A protein and the small-molecule ligand that binds it are described below.
Small molecule (SMILES): CC(=O)N[C@@H](CCCc1ccccc1)C(=O)N[C@H]1CCCNC(=O)[C@@H](NC(=O)CCN)CNC(=O)[C@H](CO)NC(=O)[C@H](CC(C)C)NC(=O)[C@H](CC2=c3ccccc3=NC2)NC(=O)[C@H](CCC(=O)O)NC(=O)[C@H](Cc2ccccc2)NC(=O)[C@H](Cc2ccc(O)cc2)NC(=O)[C@H](CCC(=O)O)NC(=O)[C@H](CC(C)C)NC1=O

Binding-site contacts:
Ligand atom CD2 contacts residue ILE56 of chain 3.B at 3.6 Å (hydrophobic).
Ligand atom CD1 contacts residue HIS28 of chain 3.A at 3.4 Å.
Ligand atom CG contacts residue HIS28 of chain 3.A at 3.5 Å.
Ligand atom CZ3 contacts residue GLN42 of chain 3.B at 3.9 Å.
Ligand atom CZ2 contacts residue ASP19 of chain 3.B at 3.7 Å.
Ligand atom CE1 contacts residue HIS28 of chain 3.A at 3.6 Å.
Ligand atom CA contacts residue GLN42 of chain 3.B at 3.4 Å.
Ligand atom CD2 contacts residue TRP21 of chain 3.B at 3.5 Å (hydrophobic).
Ligand atom O contacts residue THR49 of chain 3.B at 3.9 Å.
Ligand atom CE2 contacts residue ASP19 of chain 3.B at 3.7 Å.
Ligand atom OH contacts residue THR315 of chain 3.A at 3.1 Å (h-bond).
Ligand atom CE1 contacts residue ILE18 of chain 3.B at 3.8 Å (hydrophobic).
Ligand atom CI contacts residue ASN53 of chain 3.B at 3.7 Å.
Ligand atom O contacts residue ASN53 of chain 3.B at 3.8 Å.
Ligand atom CZ contacts residue HIS28 of chain 3.A at 3.7 Å.
Ligand atom CD1 contacts residue GLY20 of chain 3.B at 3.6 Å.
Ligand atom NE1 contacts residue ASP19 of chain 3.B at 3.0 Å (salt-bridge).
Ligand atom CZ3 contacts residue GLN38 of chain 3.B at 3.6 Å.
Ligand atom CZ contacts residue GLY20 of chain 3.B at 3.5 Å.
Ligand atom CZ contacts residue THR315 of chain 3.A at 3.8 Å.
Ligand atom CE2 contacts residue THR315 of chain 3.A at 3.7 Å.
Ligand atom CG contacts residue GLN38 of chain 3.B at 3.8 Å.
Ligand atom CB contacts residue THR49 of chain 3.B at 3.8 Å.
Ligand atom CD2 contacts residue HIS28 of chain 3.A at 3.8 Å.
Ligand atom CH2 contacts residue THR41 of chain 3.B at 3.7 Å.
Ligand atom CD2 contacts residue GLN42 of chain 3.B at 3.3 Å.
Ligand atom CE1 contacts residue ASP19 of chain 3.B at 3.6 Å.
Ligand atom N contacts residue ASN53 of chain 3.B at 3.3 Å (h-bond).
Ligand atom CE2 contacts residue HIS28 of chain 3.A at 3.7 Å.
Ligand atom CH3 contacts residue ASN53 of chain 3.B at 3.5 Å.
Ligand atom CD1 contacts residue ASP19 of chain 3.B at 3.5 Å.
Ligand atom CE3 contacts residue GLN38 of chain 3.B at 3.7 Å.
Ligand atom CD2 contacts residue THR49 of chain 3.B at 3.7 Å.
Ligand atom N contacts residue GLN42 of chain 3.B at 3.3 Å (h-bond).
Ligand atom CD2 contacts residue GLN38 of chain 3.B at 3.7 Å.
Ligand atom CH2 contacts residue GLN38 of chain 3.B at 3.6 Å.
Ligand atom CE1 contacts residue GLY20 of chain 3.B at 3.2 Å.
Ligand atom CE2 contacts residue TRP21 of chain 3.B at 3.8 Å (hydrophobic).
Ligand atom C contacts residue GLN42 of chain 3.B at 3.8 Å.
Ligand atom CZ contacts residue TRP21 of chain 3.B at 3.7 Å (hydrophobic).

Sequence of chain 3.A:
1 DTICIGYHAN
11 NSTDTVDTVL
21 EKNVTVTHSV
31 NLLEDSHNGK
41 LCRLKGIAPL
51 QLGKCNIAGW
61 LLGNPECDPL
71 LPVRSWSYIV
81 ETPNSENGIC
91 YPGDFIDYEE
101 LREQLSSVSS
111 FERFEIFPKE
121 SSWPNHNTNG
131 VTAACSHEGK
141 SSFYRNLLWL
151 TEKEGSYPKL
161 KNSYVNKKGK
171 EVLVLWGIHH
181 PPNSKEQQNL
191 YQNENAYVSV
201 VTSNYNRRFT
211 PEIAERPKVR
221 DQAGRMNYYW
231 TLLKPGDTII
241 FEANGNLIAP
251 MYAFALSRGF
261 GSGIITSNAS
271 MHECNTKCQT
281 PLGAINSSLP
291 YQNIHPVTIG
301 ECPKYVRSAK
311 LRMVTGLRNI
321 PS

Sequence of chain 3.B:
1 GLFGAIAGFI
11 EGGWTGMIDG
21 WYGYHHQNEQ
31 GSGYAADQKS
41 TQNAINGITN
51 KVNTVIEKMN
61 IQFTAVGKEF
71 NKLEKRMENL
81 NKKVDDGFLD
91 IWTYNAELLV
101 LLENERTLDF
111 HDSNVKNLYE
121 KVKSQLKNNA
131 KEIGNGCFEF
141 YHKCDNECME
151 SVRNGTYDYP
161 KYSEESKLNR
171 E